Binding-site contacts:
Ligand atom C1 contacts residue GLU109 of chain 1.B at 3.6 Å.
Ligand atom C1 contacts residue ASN113 of chain 1.B at 1.4 Å.
Ligand atom C4 contacts residue ASN113 of chain 1.B at 4.2 Å.
Ligand atom C4 contacts residue ARG211 of chain 1.A at 4.4 Å.
Ligand atom O6 contacts residue ARG211 of chain 1.A at 4.2 Å.
Ligand atom C2 contacts residue ASN113 of chain 1.B at 2.5 Å.
Ligand atom O5 contacts residue TYR116 of chain 1.B at 3.5 Å.
Ligand atom O3 contacts residue LEU207 of chain 1.A at 4.3 Å.
Ligand atom C2 contacts residue LEU207 of chain 1.A at 4.4 Å (hydrophobic).
Ligand atom C5 contacts residue PHE189 of chain 1.B at 4.0 Å (hydrophobic).
Ligand atom C5 contacts residue TYR116 of chain 1.B at 4.4 Å (hydrophobic).
Ligand atom C1 contacts residue TYR116 of chain 1.B at 4.0 Å (hydrophobic).
Ligand atom O5 contacts residue LEU207 of chain 1.A at 4.4 Å.
Ligand atom O3 contacts residue ARG185 of chain 1.B at 3.9 Å.
Ligand atom C3 contacts residue ASN113 of chain 1.B at 3.8 Å.
Ligand atom O6 contacts residue TYR116 of chain 1.B at 3.8 Å.
Ligand atom C6 contacts residue TYR116 of chain 1.B at 3.6 Å (hydrophobic).
Ligand atom O4 contacts residue ARG185 of chain 1.B at 3.3 Å (salt-bridge).
Ligand atom O4 contacts residue ARG211 of chain 1.A at 3.6 Å (salt-bridge).
Ligand atom O5 contacts residue PHE189 of chain 1.B at 4.3 Å.
Ligand atom O5 contacts residue ASN113 of chain 1.B at 2.3 Å (h-bond).
Ligand atom O7 contacts residue ARG185 of chain 1.B at 2.6 Å (salt-bridge).
Ligand atom C5 contacts residue ARG185 of chain 1.B at 4.3 Å.
Ligand atom O6 contacts residue ALA208 of chain 1.A at 3.7 Å.
Ligand atom O6 contacts residue LEU207 of chain 1.A at 3.7 Å.
Ligand atom C2 contacts residue GLU109 of chain 1.B at 4.1 Å.
Ligand atom C7 contacts residue ARG185 of chain 1.B at 3.6 Å.
Ligand atom C6 contacts residue PHE189 of chain 1.B at 3.9 Å (hydrophobic).
Ligand atom C4 contacts residue LEU207 of chain 1.A at 4.0 Å (hydrophobic).
Ligand atom O7 contacts residue ASN113 of chain 1.B at 4.0 Å.
Ligand atom C5 contacts residue ASN113 of chain 1.B at 3.6 Å.
Ligand atom C3 contacts residue ARG185 of chain 1.B at 3.4 Å.
Ligand atom C7 contacts residue ASN113 of chain 1.B at 3.7 Å.
Ligand atom O5 contacts residue GLU109 of chain 1.B at 3.4 Å (salt-bridge).
Ligand atom N2 contacts residue ASN113 of chain 1.B at 3.0 Å (h-bond).
Ligand atom C8 contacts residue PHE189 of chain 1.B at 4.1 Å (hydrophobic).
Ligand atom C8 contacts residue ARG185 of chain 1.B at 3.8 Å.
Ligand atom C5 contacts residue ARG211 of chain 1.A at 4.2 Å.
Ligand atom O7 contacts residue LEU207 of chain 1.A at 3.8 Å.
Ligand atom C4 contacts residue ARG185 of chain 1.B at 3.9 Å.

Sequence of chain 1.B:
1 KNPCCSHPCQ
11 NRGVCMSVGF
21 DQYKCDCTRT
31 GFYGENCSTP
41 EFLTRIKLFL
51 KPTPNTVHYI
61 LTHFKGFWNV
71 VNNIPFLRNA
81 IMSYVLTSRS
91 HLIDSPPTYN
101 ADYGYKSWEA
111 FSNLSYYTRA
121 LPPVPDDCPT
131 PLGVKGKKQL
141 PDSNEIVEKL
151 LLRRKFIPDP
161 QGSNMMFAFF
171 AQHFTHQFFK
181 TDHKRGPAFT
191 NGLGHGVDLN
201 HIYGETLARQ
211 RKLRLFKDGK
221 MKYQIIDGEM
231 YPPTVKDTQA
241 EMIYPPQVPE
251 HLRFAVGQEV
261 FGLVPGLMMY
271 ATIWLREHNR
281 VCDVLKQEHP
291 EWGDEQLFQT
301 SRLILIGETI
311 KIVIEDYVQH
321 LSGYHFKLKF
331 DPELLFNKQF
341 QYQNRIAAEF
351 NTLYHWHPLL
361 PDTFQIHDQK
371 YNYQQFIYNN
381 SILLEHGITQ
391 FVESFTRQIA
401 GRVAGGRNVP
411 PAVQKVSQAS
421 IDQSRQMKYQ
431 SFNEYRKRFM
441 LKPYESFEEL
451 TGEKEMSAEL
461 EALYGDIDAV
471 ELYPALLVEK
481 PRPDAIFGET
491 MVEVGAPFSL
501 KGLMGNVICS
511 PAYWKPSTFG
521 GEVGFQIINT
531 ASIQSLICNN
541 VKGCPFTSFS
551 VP

Sequence of chain 1.A:
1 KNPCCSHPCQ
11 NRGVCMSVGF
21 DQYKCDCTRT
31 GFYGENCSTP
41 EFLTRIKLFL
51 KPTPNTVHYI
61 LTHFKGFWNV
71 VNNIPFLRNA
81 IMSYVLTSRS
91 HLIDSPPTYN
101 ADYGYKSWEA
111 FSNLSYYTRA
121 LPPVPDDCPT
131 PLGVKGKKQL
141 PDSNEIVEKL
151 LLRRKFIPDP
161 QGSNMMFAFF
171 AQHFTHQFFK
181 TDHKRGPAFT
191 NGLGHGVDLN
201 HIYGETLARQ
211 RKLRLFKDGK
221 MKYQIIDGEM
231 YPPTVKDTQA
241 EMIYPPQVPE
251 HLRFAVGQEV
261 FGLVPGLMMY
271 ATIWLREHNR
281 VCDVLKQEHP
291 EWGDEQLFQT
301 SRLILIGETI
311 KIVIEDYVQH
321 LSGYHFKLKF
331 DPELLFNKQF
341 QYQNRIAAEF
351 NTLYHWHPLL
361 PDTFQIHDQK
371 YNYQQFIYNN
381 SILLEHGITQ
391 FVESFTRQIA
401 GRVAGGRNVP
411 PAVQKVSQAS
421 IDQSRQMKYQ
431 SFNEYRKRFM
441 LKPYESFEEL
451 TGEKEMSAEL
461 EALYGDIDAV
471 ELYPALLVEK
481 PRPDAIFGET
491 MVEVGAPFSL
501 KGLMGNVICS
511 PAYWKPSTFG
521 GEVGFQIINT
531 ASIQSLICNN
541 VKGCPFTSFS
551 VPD

The small molecule below binds the protein below.
Small molecule (SMILES): CC(=O)N[C@H]1[C@H](O[C@H]2[C@H](O)[C@@H](NC(C)=O)CO[C@@H]2CO)O[C@H](CO)[C@@H](O[C@H]2O[C@H](CO)[C@@H](O)[C@H](O)[C@@H]2O)[C@@H]1O